Binding-site contacts:
Ligand atom C2 contacts residue PRO164 of chain 3.A at 4.3 Å (hydrophobic).
Ligand atom O8 contacts residue ARG167 of chain 3.A at 3.7 Å.
Ligand atom C4 contacts residue ILE171 of chain 3.A at 4.3 Å (hydrophobic).
Ligand atom F9 contacts residue GLU168 of chain 3.A at 3.4 Å.
Ligand atom C6 contacts residue ASN152 of chain 3.A at 3.8 Å.
Ligand atom C3 contacts residue PRO164 of chain 3.A at 4.0 Å (hydrophobic).
Ligand atom C4 contacts residue ARG167 of chain 3.A at 3.8 Å.
Ligand atom C6 contacts residue ALA153 of chain 3.A at 4.3 Å (hydrophobic).
Ligand atom C5 contacts residue ARG167 of chain 3.A at 3.8 Å.
Ligand atom C6 contacts residue LEU158 of chain 3.A at 4.2 Å (hydrophobic).
Ligand atom O8 contacts residue PRO164 of chain 3.A at 3.5 Å.
Ligand atom C2 contacts residue ARG167 of chain 3.A at 3.8 Å.
Ligand atom C1 contacts residue ARG167 of chain 3.A at 3.4 Å.
Ligand atom C3 contacts residue ARG167 of chain 3.A at 4.0 Å.
Ligand atom C4 contacts residue GLU168 of chain 3.A at 4.1 Å.
Ligand atom F9 contacts residue ARG167 of chain 3.A at 3.9 Å.
Ligand atom O7 contacts residue ALA153 of chain 3.A at 3.9 Å.
Ligand atom C5 contacts residue ASN152 of chain 3.A at 4.3 Å.
Ligand atom O7 contacts residue ASN152 of chain 3.A at 4.4 Å.
Ligand atom O7 contacts residue ARG167 of chain 3.A at 3.1 Å (salt-bridge).
Ligand atom C5 contacts residue LEU158 of chain 3.A at 4.3 Å (hydrophobic).
Ligand atom F9 contacts residue ILE171 of chain 3.A at 3.4 Å.
Ligand atom C6 contacts residue ARG167 of chain 3.A at 3.8 Å.
Ligand atom C5 contacts residue ILE171 of chain 3.A at 4.1 Å (hydrophobic).
Ligand atom C3 contacts residue GLU168 of chain 3.A at 4.2 Å.
Ligand atom C1 contacts residue ALA153 of chain 3.A at 4.4 Å (hydrophobic).
Ligand atom O7 contacts residue ASN159 of chain 3.A at 4.2 Å.

A small-molecule ligand and the protein it binds are described below.
Small molecule (SMILES): Oc1ccc(F)cc1O

Sequence of chain 3.A:
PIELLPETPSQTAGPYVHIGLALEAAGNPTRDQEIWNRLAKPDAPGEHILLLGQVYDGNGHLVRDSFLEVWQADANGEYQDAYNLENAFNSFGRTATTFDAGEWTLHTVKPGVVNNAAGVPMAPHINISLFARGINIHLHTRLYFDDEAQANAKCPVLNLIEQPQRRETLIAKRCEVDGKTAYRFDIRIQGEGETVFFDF